The small molecule below binds the protein below.
Small molecule (SMILES): Nc1ncnc2c1ccn2[C@@H]1O[C@H](CO)[C@@H](O)[C@H]1O

Sequence of chain 2.B:
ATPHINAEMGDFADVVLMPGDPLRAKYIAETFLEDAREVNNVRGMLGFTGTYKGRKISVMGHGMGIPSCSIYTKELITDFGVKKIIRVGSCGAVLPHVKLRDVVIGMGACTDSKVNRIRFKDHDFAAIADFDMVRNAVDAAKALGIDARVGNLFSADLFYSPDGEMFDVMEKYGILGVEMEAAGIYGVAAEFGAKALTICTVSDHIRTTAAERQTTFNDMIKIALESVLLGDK

Sequence of chain 1.C:
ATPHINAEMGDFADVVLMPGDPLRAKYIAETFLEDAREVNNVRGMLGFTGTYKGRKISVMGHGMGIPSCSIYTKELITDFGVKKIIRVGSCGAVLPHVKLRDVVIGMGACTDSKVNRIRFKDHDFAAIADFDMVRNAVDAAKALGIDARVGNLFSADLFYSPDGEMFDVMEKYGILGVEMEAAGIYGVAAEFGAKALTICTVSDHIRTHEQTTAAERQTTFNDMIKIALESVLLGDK

Binding-site contacts:
Ligand atom O3' contacts residue GLU182 of chain 1.C at 2.9 Å (salt-bridge).
Ligand atom C5 contacts residue PHE160 of chain 1.C at 3.7 Å (hydrophobic).
Ligand atom N6 contacts residue ILE207 of chain 1.C at 3.4 Å.
Ligand atom O2' contacts residue GLU182 of chain 1.C at 2.4 Å (salt-bridge).
Ligand atom O4' contacts residue SER91 of chain 1.C at 3.5 Å (h-bond).
Ligand atom C8 contacts residue SER91 of chain 1.C at 3.5 Å.
Ligand atom C1' contacts residue PO41 of chain 1.H at 3.2 Å.
Ligand atom N6 contacts residue GLY93 of chain 1.C at 3.5 Å.
Ligand atom C3' contacts residue PO41 of chain 1.H at 3.5 Å.
Ligand atom C5' contacts residue HIS5 of chain 2.B at 3.4 Å.
Ligand atom O2' contacts residue MET181 of chain 1.C at 2.8 Å (h-bond).
Ligand atom O4' contacts residue PO41 of chain 1.H at 3.2 Å (h-bond).
Ligand atom N6 contacts residue ASP205 of chain 1.C at 3.0 Å (salt-bridge).
Ligand atom N3 contacts residue MET181 of chain 1.C at 3.5 Å.
Ligand atom C2 contacts residue PHE160 of chain 1.C at 3.5 Å (hydrophobic).
Ligand atom O2' contacts residue PO41 of chain 1.H at 2.7 Å (h-bond).
Ligand atom C6 contacts residue VAL179 of chain 1.C at 3.7 Å (hydrophobic).
Ligand atom C7 contacts residue SER204 of chain 1.C at 3.5 Å.
Ligand atom N3 contacts residue VAL179 of chain 1.C at 3.7 Å.
Ligand atom O3' contacts residue PO41 of chain 1.H at 2.9 Å (h-bond).
Ligand atom C4 contacts residue VAL179 of chain 1.C at 3.5 Å (hydrophobic).
Ligand atom O2' contacts residue ARG88 of chain 1.C at 3.3 Å (salt-bridge).
Ligand atom C5 contacts residue VAL179 of chain 1.C at 3.5 Å (hydrophobic).
Ligand atom O5' contacts residue HIS5 of chain 2.B at 2.8 Å (h-bond).
Ligand atom O2' contacts residue GLU180 of chain 1.C at 3.4 Å.
Ligand atom C2' contacts residue MET181 of chain 1.C at 3.5 Å (hydrophobic).
Ligand atom C8 contacts residue SER204 of chain 1.C at 3.5 Å.
Ligand atom N3 contacts residue PHE160 of chain 1.C at 3.7 Å.
Ligand atom C1' contacts residue SER91 of chain 1.C at 3.4 Å.
Ligand atom C4' contacts residue PO41 of chain 1.H at 3.6 Å.
Ligand atom O4' contacts residue ARG44 of chain 2.B at 3.6 Å.
Ligand atom C8 contacts residue CYS92 of chain 1.C at 3.5 Å (hydrophobic).
Ligand atom C2' contacts residue GLU182 of chain 1.C at 3.5 Å.
Ligand atom C2' contacts residue PO41 of chain 1.H at 3.3 Å.
Ligand atom C5' contacts residue MET65 of chain 1.C at 3.6 Å (hydrophobic).
Ligand atom C7 contacts residue GLY93 of chain 1.C at 3.5 Å.
Ligand atom C7 contacts residue ASP205 of chain 1.C at 3.0 Å.
Ligand atom C7 contacts residue CYS92 of chain 1.C at 3.5 Å (hydrophobic).
Ligand atom O5' contacts residue PHE160 of chain 1.C at 3.2 Å.
Ligand atom N9 contacts residue SER91 of chain 1.C at 3.7 Å.